Sequence of chain 1.A:
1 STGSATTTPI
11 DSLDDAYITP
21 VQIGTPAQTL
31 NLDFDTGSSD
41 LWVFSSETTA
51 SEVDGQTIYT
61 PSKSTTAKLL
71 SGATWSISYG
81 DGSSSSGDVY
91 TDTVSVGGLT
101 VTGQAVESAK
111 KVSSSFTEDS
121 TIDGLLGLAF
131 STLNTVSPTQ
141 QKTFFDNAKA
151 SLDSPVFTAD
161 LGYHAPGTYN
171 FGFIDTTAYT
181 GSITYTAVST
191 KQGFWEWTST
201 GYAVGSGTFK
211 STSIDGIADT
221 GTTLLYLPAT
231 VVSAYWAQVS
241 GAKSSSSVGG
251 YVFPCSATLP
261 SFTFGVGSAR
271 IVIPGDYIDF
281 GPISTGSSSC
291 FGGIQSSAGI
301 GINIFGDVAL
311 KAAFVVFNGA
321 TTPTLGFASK

Binding-site contacts:
Ligand atom C5 contacts residue TYR79 of chain 1.A at 3.7 Å (hydrophobic).
Ligand atom C1 contacts residue ASP35 of chain 1.A at 3.8 Å.
Ligand atom C6 contacts residue ASP81 of chain 1.A at 3.6 Å.
Ligand atom C4 contacts residue PHE116 of chain 1.A at 4.0 Å (hydrophobic).
Ligand atom C5 contacts residue SER83 of chain 1.A at 3.4 Å.
Ligand atom N contacts residue GLY221 of chain 1.A at 4.3 Å.
Ligand atom C3 contacts residue ASP35 of chain 1.A at 3.6 Å.
Ligand atom C contacts residue TYR79 of chain 1.A at 4.1 Å (hydrophobic).
Ligand atom C4 contacts residue LEU125 of chain 1.A at 3.6 Å (hydrophobic).
Ligand atom C3 contacts residue TYR79 of chain 1.A at 3.5 Å (hydrophobic).
Ligand atom C contacts residue THR222 of chain 1.A at 4.4 Å.
Ligand atom C2 contacts residue GLY221 of chain 1.A at 3.4 Å.
Ligand atom C contacts residue GLY221 of chain 1.A at 4.3 Å.
Ligand atom C2 contacts residue TYR79 of chain 1.A at 4.1 Å (hydrophobic).
Ligand atom N contacts residue THR222 of chain 1.A at 4.0 Å.
Ligand atom C1 contacts residue GLY221 of chain 1.A at 3.0 Å.
Ligand atom C3 contacts residue GLY221 of chain 1.A at 4.0 Å.
Ligand atom N contacts residue GLY37 of chain 1.A at 3.4 Å.
Ligand atom C3 contacts residue LEU125 of chain 1.A at 3.6 Å (hydrophobic).
Ligand atom C6 contacts residue TYR79 of chain 1.A at 4.1 Å (hydrophobic).
Ligand atom C4 contacts residue SER83 of chain 1.A at 4.3 Å.
Ligand atom C1 contacts residue THR222 of chain 1.A at 3.7 Å.
Ligand atom C1 contacts residue ASP219 of chain 1.A at 4.0 Å.
Ligand atom N1 contacts residue SER83 of chain 1.A at 3.7 Å.
Ligand atom N contacts residue SER38 of chain 1.A at 4.3 Å.
Ligand atom N1 contacts residue ASP81 of chain 1.A at 2.7 Å (salt-bridge).
Ligand atom C contacts residue GLY37 of chain 1.A at 4.4 Å.
Ligand atom C contacts residue ASP219 of chain 1.A at 3.8 Å.
Ligand atom N contacts residue ASP219 of chain 1.A at 2.6 Å (salt-bridge).
Ligand atom C contacts residue ASP35 of chain 1.A at 3.1 Å.
Ligand atom N contacts residue ASP35 of chain 1.A at 2.8 Å (salt-bridge).
Ligand atom C6 contacts residue GLY221 of chain 1.A at 3.9 Å.
Ligand atom C2 contacts residue ASP35 of chain 1.A at 4.2 Å.
Ligand atom C4 contacts residue TYR79 of chain 1.A at 3.5 Å (hydrophobic).
Ligand atom C5 contacts residue ASP81 of chain 1.A at 3.5 Å.
Ligand atom C5 contacts residue PHE116 of chain 1.A at 3.9 Å (hydrophobic).
Ligand atom N1 contacts residue TYR79 of chain 1.A at 3.9 Å.

The protein below binds the small molecule below.
Small molecule (SMILES): NCCc1cccnc1